Binding-site contacts:
Ligand atom C4 contacts residue ASN37 of chain 1.B at 4.4 Å.
Ligand atom C6 contacts residue TYR24 of chain 1.B at 4.4 Å (hydrophobic).
Ligand atom N2 contacts residue GLU36 of chain 1.B at 3.2 Å (salt-bridge).
Ligand atom C1 contacts residue ASN37 of chain 1.B at 1.6 Å.
Ligand atom O7 contacts residue ASN37 of chain 1.B at 3.6 Å (h-bond).
Ligand atom C2 contacts residue GLU36 of chain 1.B at 4.2 Å.
Ligand atom O5 contacts residue TYR24 of chain 1.B at 3.5 Å (h-bond).
Ligand atom O6 contacts residue TYR24 of chain 1.B at 3.7 Å.
Ligand atom C3 contacts residue ASN37 of chain 1.B at 4.1 Å.
Ligand atom C1 contacts residue TYR24 of chain 1.B at 3.6 Å (hydrophobic).
Ligand atom C7 contacts residue ASN37 of chain 1.B at 3.4 Å.
Ligand atom C5 contacts residue TYR24 of chain 1.B at 3.8 Å (hydrophobic).
Ligand atom O5 contacts residue ASN37 of chain 1.B at 2.5 Å (h-bond).
Ligand atom O6 contacts residue SER7 of chain 1.B at 3.9 Å.
Ligand atom N2 contacts residue ASN37 of chain 1.B at 3.0 Å (h-bond).
Ligand atom C1 contacts residue GLU36 of chain 1.B at 4.3 Å.
Ligand atom C8 contacts residue GLU36 of chain 1.B at 3.5 Å.
Ligand atom C8 contacts residue ASN37 of chain 1.B at 4.4 Å.
Ligand atom C5 contacts residue ASN37 of chain 1.B at 3.8 Å.
Ligand atom O6 contacts residue PRO9 of chain 1.B at 3.7 Å.
Ligand atom C7 contacts residue GLU36 of chain 1.B at 3.9 Å.
Ligand atom C2 contacts residue ASN37 of chain 1.B at 2.7 Å.

A protein and the small-molecule ligand that binds it are described below.
Small molecule (SMILES): CC(=O)N[C@@H]1[C@@H](O)[C@H](O)[C@@H](CO)O[C@H]1O

Sequence of chain 1.B:
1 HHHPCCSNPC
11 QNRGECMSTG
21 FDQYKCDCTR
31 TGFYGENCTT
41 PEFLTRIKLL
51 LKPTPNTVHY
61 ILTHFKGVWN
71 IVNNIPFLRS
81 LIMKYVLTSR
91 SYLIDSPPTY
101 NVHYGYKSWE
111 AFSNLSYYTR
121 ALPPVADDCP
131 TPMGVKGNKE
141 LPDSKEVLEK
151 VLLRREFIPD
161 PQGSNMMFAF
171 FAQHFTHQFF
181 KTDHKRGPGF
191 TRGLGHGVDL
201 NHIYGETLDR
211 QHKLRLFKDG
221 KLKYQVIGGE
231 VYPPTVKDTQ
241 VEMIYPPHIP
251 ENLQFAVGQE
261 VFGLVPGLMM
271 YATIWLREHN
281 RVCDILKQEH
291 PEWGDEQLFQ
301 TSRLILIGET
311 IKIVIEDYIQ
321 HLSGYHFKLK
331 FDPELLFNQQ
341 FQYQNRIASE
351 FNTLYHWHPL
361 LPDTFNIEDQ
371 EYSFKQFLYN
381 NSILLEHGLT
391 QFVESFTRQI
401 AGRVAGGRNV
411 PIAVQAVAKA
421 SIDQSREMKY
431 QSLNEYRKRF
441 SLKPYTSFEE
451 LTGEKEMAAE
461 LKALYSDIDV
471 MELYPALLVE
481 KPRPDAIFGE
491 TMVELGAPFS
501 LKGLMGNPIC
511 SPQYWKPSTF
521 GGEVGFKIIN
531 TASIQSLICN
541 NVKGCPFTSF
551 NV